The small molecule below binds the protein below.
Small molecule (SMILES): OC[C@H]1O[C@@H](O[C@@H]2[C@@H](O)[C@H](O[C@@H]3[C@@H](O)[C@H](O)O[C@H](CO)[C@H]3O)O[C@H](CO)[C@H]2O)[C@H](O)[C@@H](O)[C@@H]1O

Binding-site contacts:
Ligand atom O4 contacts residue TYR461 of chain 1.A at 3.0 Å (h-bond).
Ligand atom O6 contacts residue ASP405 of chain 1.A at 2.7 Å (salt-bridge).
Ligand atom O4 contacts residue HIS406 of chain 1.A at 3.2 Å.
Ligand atom C5 contacts residue THR105 of chain 1.A at 3.6 Å.
Ligand atom C3 contacts residue TRP152 of chain 1.A at 3.8 Å (hydrophobic).
Ligand atom O4 contacts residue TRP402 of chain 1.A at 3.6 Å (h-bond).
Ligand atom O2 contacts residue GLN130 of chain 1.A at 3.1 Å (h-bond).
Ligand atom C2 contacts residue GLU436 of chain 1.A at 3.5 Å.
Ligand atom C2 contacts residue GLN173 of chain 1.A at 3.3 Å.
Ligand atom C3 contacts residue GLN173 of chain 1.A at 3.8 Å.
Ligand atom C1 contacts residue TYR461 of chain 1.A at 3.7 Å (hydrophobic).
Ligand atom C1 contacts residue GLN173 of chain 1.A at 3.7 Å.
Ligand atom O3 contacts residue TYR461 of chain 1.A at 3.2 Å (h-bond).
Ligand atom C4 contacts residue ASP405 of chain 1.A at 3.1 Å.
Ligand atom O3 contacts residue GLN173 of chain 1.A at 3.1 Å (h-bond).
Ligand atom C1 contacts residue TRP152 of chain 1.A at 3.9 Å (hydrophobic).
Ligand atom O2 contacts residue GLN173 of chain 1.A at 2.5 Å (h-bond).
Ligand atom C6 contacts residue TYR499 of chain 1.A at 3.6 Å (hydrophobic).
Ligand atom C4 contacts residue TYR461 of chain 1.A at 3.4 Å (hydrophobic).
Ligand atom O2 contacts residue THR105 of chain 1.A at 3.5 Å.
Ligand atom O2 contacts residue GLU436 of chain 1.A at 2.6 Å (salt-bridge).
Ligand atom O6 contacts residue TRP152 of chain 1.A at 3.6 Å.
Ligand atom O5 contacts residue TYR461 of chain 1.A at 3.7 Å.
Ligand atom O2 contacts residue TRP152 of chain 1.A at 3.8 Å.
Ligand atom O3 contacts residue TRP402 of chain 1.A at 3.1 Å (h-bond).
Ligand atom O3 contacts residue GLU436 of chain 1.A at 2.6 Å (salt-bridge).
Ligand atom O3 contacts residue HIS437 of chain 1.A at 2.8 Å (h-bond).
Ligand atom C6 contacts residue THR552 of chain 1.A at 3.5 Å.
Ligand atom C3 contacts residue GLU436 of chain 1.A at 3.6 Å.
Ligand atom C6 contacts residue ASP405 of chain 1.A at 3.5 Å.
Ligand atom O4 contacts residue PHE108 of chain 1.A at 3.5 Å.
Ligand atom C6 contacts residue HIS406 of chain 1.A at 3.7 Å.
Ligand atom C6 contacts residue GLN106 of chain 1.A at 3.7 Å.
Ligand atom C2 contacts residue TYR461 of chain 1.A at 3.5 Å (hydrophobic).
Ligand atom O4 contacts residue TRP152 of chain 1.A at 3.7 Å.
Ligand atom O5 contacts residue LEU530 of chain 1.A at 3.6 Å.
Ligand atom O6 contacts residue HIS406 of chain 1.A at 3.9 Å.
Ligand atom O3 contacts residue ASP405 of chain 1.A at 3.6 Å.
Ligand atom O4 contacts residue ASP405 of chain 1.A at 2.6 Å (salt-bridge).
Ligand atom O6 contacts residue TYR499 of chain 1.A at 3.6 Å.

Sequence of chain 1.A:
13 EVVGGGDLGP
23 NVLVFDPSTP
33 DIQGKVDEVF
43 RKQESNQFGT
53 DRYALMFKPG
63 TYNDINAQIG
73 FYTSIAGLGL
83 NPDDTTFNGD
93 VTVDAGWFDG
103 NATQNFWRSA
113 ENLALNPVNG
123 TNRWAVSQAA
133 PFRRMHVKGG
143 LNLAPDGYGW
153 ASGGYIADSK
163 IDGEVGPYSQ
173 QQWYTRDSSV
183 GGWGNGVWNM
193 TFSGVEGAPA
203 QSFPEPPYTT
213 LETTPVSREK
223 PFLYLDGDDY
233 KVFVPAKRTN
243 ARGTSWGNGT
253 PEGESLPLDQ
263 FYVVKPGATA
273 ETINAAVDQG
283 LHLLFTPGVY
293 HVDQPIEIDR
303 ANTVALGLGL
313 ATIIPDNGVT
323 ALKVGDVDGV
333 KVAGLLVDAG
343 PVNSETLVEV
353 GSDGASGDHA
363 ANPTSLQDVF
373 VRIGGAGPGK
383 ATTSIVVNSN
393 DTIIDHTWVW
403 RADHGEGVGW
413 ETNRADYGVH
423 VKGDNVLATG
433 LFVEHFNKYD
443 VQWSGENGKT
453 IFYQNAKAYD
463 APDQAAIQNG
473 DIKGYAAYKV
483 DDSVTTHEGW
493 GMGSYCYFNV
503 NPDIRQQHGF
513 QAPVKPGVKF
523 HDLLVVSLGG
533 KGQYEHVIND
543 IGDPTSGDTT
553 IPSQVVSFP